Sequence of chain 46.A:
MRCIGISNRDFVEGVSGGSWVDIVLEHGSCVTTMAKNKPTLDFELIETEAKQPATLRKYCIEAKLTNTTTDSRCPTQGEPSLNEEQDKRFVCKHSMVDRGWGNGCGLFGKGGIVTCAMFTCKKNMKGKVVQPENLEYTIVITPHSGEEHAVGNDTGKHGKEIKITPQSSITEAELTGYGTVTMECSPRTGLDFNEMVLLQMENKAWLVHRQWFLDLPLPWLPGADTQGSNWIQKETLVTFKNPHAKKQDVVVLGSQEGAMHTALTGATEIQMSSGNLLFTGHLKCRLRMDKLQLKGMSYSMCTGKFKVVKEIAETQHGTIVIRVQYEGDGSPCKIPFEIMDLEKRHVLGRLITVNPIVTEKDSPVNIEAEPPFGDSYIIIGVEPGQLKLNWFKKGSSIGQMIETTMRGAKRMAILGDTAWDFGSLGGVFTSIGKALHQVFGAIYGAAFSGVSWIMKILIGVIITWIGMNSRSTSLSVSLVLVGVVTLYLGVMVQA

Sequence of chain 41.A:
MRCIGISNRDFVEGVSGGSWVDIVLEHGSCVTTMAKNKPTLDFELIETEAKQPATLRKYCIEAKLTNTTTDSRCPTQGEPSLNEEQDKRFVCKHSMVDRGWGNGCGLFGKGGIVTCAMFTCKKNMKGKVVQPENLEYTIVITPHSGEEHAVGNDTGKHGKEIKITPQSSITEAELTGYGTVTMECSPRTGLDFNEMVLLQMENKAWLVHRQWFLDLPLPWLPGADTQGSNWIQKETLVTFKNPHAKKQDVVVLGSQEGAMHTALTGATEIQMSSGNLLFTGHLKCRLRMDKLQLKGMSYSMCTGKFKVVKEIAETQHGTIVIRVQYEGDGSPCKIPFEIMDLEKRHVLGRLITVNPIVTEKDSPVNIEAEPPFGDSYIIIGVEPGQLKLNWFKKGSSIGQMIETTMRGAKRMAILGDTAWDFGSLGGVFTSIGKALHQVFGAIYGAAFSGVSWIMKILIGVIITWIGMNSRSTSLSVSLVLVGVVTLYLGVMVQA

Binding-site contacts:
Ligand atom N2 contacts residue HIS149 of chain 41.A at 4.3 Å.
Ligand atom O6 contacts residue HIS149 of chain 41.A at 3.2 Å.
Ligand atom C1 contacts residue HIS158 of chain 41.A at 4.1 Å.
Ligand atom C6 contacts residue HIS149 of chain 41.A at 4.3 Å.
Ligand atom C5 contacts residue HIS149 of chain 41.A at 3.6 Å.
Ligand atom C5 contacts residue HIS158 of chain 41.A at 4.4 Å.
Ligand atom C3 contacts residue HIS149 of chain 41.A at 4.0 Å.
Ligand atom C7 contacts residue ASN153 of chain 41.A at 4.1 Å.
Ligand atom C5 contacts residue THR155 of chain 41.A at 4.0 Å.
Ligand atom O5 contacts residue ASN153 of chain 41.A at 2.2 Å (h-bond).
Ligand atom C5 contacts residue ASN153 of chain 41.A at 3.6 Å.
Ligand atom C2 contacts residue HIS149 of chain 41.A at 3.5 Å.
Ligand atom O5 contacts residue THR155 of chain 41.A at 3.4 Å (h-bond).
Ligand atom C8 contacts residue ASN153 of chain 41.A at 4.4 Å.
Ligand atom C4 contacts residue HIS149 of chain 41.A at 3.4 Å.
Ligand atom C5 contacts residue GLY156 of chain 41.A at 4.3 Å.
Ligand atom C6 contacts residue HIS158 of chain 41.A at 4.2 Å.
Ligand atom O4 contacts residue HIS149 of chain 41.A at 4.3 Å.
Ligand atom C1 contacts residue ASN153 of chain 41.A at 1.4 Å.
Ligand atom C7 contacts residue HIS149 of chain 41.A at 4.3 Å.
Ligand atom C1 contacts residue THR155 of chain 41.A at 3.3 Å.
Ligand atom C3 contacts residue ASN153 of chain 41.A at 3.9 Å.
Ligand atom O7 contacts residue HIS149 of chain 41.A at 3.3 Å.
Ligand atom O5 contacts residue GLY156 of chain 41.A at 4.2 Å.
Ligand atom N2 contacts residue ASN153 of chain 41.A at 3.1 Å (h-bond).
Ligand atom C6 contacts residue GLY156 of chain 41.A at 4.0 Å.
Ligand atom C2 contacts residue ASN153 of chain 41.A at 2.6 Å.
Ligand atom C8 contacts residue GLY102 of chain 46.A at 3.6 Å.
Ligand atom O5 contacts residue HIS149 of chain 41.A at 3.6 Å.
Ligand atom O3 contacts residue HIS149 of chain 41.A at 4.0 Å.
Ligand atom C4 contacts residue ASN153 of chain 41.A at 4.2 Å.
Ligand atom O6 contacts residue HIS158 of chain 41.A at 4.2 Å.
Ligand atom C1 contacts residue HIS149 of chain 41.A at 3.5 Å.
Ligand atom O5 contacts residue HIS158 of chain 41.A at 3.4 Å.

This small molecule binds to this protein.
Small molecule (SMILES): CC(=O)N[C@H]1[C@H](O[C@H]2[C@H](O)[C@@H](NC(C)=O)CO[C@@H]2CO)O[C@H](CO)[C@@H](O)[C@@H]1O